Sequence of chain 1.A:
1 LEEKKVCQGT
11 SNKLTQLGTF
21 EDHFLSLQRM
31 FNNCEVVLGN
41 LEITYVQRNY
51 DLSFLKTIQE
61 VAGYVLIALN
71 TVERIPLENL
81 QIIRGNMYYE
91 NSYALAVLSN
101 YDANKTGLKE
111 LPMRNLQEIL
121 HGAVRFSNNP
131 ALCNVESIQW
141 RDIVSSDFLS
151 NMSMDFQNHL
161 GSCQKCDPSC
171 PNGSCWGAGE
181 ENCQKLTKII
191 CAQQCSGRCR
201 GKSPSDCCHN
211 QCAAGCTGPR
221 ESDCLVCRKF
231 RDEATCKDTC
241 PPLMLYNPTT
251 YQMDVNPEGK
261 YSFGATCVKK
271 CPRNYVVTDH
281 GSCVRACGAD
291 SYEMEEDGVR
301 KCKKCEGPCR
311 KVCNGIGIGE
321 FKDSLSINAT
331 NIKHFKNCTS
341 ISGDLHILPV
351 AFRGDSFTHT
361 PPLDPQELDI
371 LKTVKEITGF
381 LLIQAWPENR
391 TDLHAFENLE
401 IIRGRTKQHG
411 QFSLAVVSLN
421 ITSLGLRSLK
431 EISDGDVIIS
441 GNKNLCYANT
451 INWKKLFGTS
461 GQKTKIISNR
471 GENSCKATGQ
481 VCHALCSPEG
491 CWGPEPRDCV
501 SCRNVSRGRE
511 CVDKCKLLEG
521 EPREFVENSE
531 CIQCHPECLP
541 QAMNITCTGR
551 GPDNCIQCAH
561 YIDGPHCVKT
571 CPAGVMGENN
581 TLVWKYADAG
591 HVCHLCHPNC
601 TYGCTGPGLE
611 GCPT

A small-molecule ligand and the protein it binds are described below.
Small molecule (SMILES): CC(=O)N[C@@H]1[C@@H](O)[C@H](O)[C@@H](CO)O[C@H]1O

Binding-site contacts:
Ligand atom C3 contacts residue ASN172 of chain 1.A at 3.7 Å.
Ligand atom C5 contacts residue ASN172 of chain 1.A at 3.5 Å.
Ligand atom C2 contacts residue ASN172 of chain 1.A at 2.7 Å.
Ligand atom C7 contacts residue ASN172 of chain 1.A at 4.2 Å.
Ligand atom N2 contacts residue ASN172 of chain 1.A at 3.1 Å (h-bond).
Ligand atom C1 contacts residue ASN172 of chain 1.A at 1.4 Å.
Ligand atom O5 contacts residue ASN172 of chain 1.A at 2.4 Å (h-bond).
Ligand atom C4 contacts residue ASN172 of chain 1.A at 4.3 Å.